This small molecule binds to this protein.
Small molecule (SMILES): OC[C@H]1O[C@H](OC[C@H]2O[C@H](O)[C@@H](O)[C@@H](O[C@H]3O[C@H](CO)[C@@H](O)[C@H](O)[C@@H]3O)[C@@H]2O)[C@@H](O)[C@@H](O)[C@@H]1O

Binding-site contacts:
Ligand atom C4 contacts residue ASP138 of chain 1.B at 3.8 Å.
Ligand atom O4 contacts residue GLY15 of chain 1.B at 3.1 Å (h-bond).
Ligand atom O6 contacts residue ALA90 of chain 1.B at 3.4 Å.
Ligand atom C3 contacts residue ASP138 of chain 1.B at 3.5 Å.
Ligand atom C6 contacts residue LEU139 of chain 1.B at 3.1 Å (hydrophobic).
Ligand atom O2 contacts residue ALA90 of chain 1.B at 3.1 Å (h-bond).
Ligand atom O1 contacts residue ASP138 of chain 1.B at 3.3 Å (salt-bridge).
Ligand atom C1 contacts residue ALA90 of chain 1.B at 3.4 Å (hydrophobic).
Ligand atom O6 contacts residue ASP141 of chain 1.B at 2.8 Å (salt-bridge).
Ligand atom O5 contacts residue GLY137 of chain 1.B at 3.8 Å.
Ligand atom O4 contacts residue THR91 of chain 1.B at 3.5 Å (h-bond).
Ligand atom C2 contacts residue LEU89 of chain 1.B at 3.6 Å (hydrophobic).
Ligand atom O2 contacts residue THR91 of chain 1.B at 2.7 Å (h-bond).
Ligand atom O2 contacts residue GLY15 of chain 1.B at 3.6 Å.
Ligand atom C2 contacts residue THR91 of chain 1.B at 3.7 Å.
Ligand atom C1 contacts residue ASP138 of chain 1.B at 3.4 Å.
Ligand atom O1 contacts residue LEU89 of chain 1.B at 3.3 Å.
Ligand atom C2 contacts residue ALA90 of chain 1.B at 3.8 Å (hydrophobic).
Ligand atom C3 contacts residue GLY15 of chain 1.B at 3.6 Å.
Ligand atom C5 contacts residue THR91 of chain 1.B at 3.7 Å.
Ligand atom C4 contacts residue GLY15 of chain 1.B at 3.1 Å.
Ligand atom C3 contacts residue THR91 of chain 1.B at 3.5 Å.
Ligand atom O4 contacts residue ASP141 of chain 1.B at 2.9 Å (salt-bridge).
Ligand atom O5 contacts residue ALA90 of chain 1.B at 3.5 Å.
Ligand atom O6 contacts residue LEU139 of chain 1.B at 2.9 Å (h-bond).
Ligand atom C5 contacts residue ASP141 of chain 1.B at 3.8 Å.
Ligand atom C6 contacts residue ASP138 of chain 1.B at 3.7 Å.
Ligand atom O5 contacts residue ASP138 of chain 1.B at 2.9 Å (salt-bridge).
Ligand atom O3 contacts residue THR91 of chain 1.B at 3.5 Å.
Ligand atom O3 contacts residue GLY15 of chain 1.B at 3.0 Å (h-bond).
Ligand atom C1 contacts residue LEU89 of chain 1.B at 3.5 Å (hydrophobic).
Ligand atom C4 contacts residue ASP141 of chain 1.B at 3.5 Å.
Ligand atom O6 contacts residue GLY137 of chain 1.B at 3.0 Å.
Ligand atom O4 contacts residue THR93 of chain 1.B at 3.3 Å (h-bond).
Ligand atom O6 contacts residue ASP138 of chain 1.B at 2.5 Å (salt-bridge).
Ligand atom C6 contacts residue ASP141 of chain 1.B at 2.8 Å.
Ligand atom O4 contacts residue SO41 of chain 1.I at 3.8 Å.
Ligand atom O4 contacts residue ASP138 of chain 1.B at 3.1 Å (salt-bridge).
Ligand atom O2 contacts residue GLY137 of chain 1.B at 3.4 Å.
Ligand atom O4 contacts residue GLY14 of chain 1.B at 3.7 Å.

Sequence of chain 1.B:
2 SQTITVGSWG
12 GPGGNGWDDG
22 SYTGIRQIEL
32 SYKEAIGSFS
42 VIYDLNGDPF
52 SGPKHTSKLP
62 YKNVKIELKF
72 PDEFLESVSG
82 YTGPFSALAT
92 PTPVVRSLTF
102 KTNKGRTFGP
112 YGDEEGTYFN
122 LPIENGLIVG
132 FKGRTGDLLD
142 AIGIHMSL